The protein below binds the small molecule below.
Small molecule (SMILES): CC(=O)N[C@H]1[C@H](O[C@H]2[C@H](O)[C@@H](NC(C)=O)CO[C@@H]2CO)O[C@H](CO)[C@@H](O)[C@@H]1O

Binding-site contacts:
Ligand atom C7 contacts residue GLY90 of chain 1.A at 3.9 Å.
Ligand atom C8 contacts residue ASP43 of chain 1.E at 4.2 Å.
Ligand atom C4 contacts residue ASN91 of chain 1.A at 4.3 Å.
Ligand atom C3 contacts residue ASN91 of chain 1.A at 3.8 Å.
Ligand atom C2 contacts residue ASN91 of chain 1.A at 2.5 Å.
Ligand atom O7 contacts residue ASN22 of chain 1.A at 4.1 Å.
Ligand atom C5 contacts residue ASN91 of chain 1.A at 3.7 Å.
Ligand atom N2 contacts residue ASN91 of chain 1.A at 2.9 Å (h-bond).
Ligand atom N2 contacts residue GLY90 of chain 1.A at 4.2 Å.
Ligand atom O5 contacts residue ASN91 of chain 1.A at 2.5 Å (h-bond).
Ligand atom O7 contacts residue GLY90 of chain 1.A at 3.9 Å.
Ligand atom C1 contacts residue ASN91 of chain 1.A at 1.5 Å.
Ligand atom C8 contacts residue ASN91 of chain 1.A at 4.1 Å.
Ligand atom C8 contacts residue GLY90 of chain 1.A at 4.5 Å.
Ligand atom C7 contacts residue ASN91 of chain 1.A at 3.7 Å.

Sequence of chain 1.A:
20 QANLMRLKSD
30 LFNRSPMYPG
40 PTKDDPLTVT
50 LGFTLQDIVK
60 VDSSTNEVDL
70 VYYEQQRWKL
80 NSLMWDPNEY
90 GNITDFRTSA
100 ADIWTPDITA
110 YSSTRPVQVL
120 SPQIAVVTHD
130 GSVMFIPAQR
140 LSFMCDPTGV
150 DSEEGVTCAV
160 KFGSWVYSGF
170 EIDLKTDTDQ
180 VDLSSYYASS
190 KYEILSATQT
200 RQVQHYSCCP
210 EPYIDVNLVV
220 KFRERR

Sequence of chain 1.E:
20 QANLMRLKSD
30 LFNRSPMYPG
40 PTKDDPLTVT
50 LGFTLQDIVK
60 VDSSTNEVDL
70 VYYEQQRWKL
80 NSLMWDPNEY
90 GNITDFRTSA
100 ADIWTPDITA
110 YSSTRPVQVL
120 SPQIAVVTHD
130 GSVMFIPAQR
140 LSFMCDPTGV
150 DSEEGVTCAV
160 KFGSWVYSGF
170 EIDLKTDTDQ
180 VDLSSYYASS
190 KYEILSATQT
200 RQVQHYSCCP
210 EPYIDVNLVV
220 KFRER